The small molecule below binds the protein below.
Small molecule (SMILES): CC(=O)N[C@@H]1[C@@H](O)[C@H](O)[C@@H](CO)O[C@H]1O

Sequence of chain 1.I:
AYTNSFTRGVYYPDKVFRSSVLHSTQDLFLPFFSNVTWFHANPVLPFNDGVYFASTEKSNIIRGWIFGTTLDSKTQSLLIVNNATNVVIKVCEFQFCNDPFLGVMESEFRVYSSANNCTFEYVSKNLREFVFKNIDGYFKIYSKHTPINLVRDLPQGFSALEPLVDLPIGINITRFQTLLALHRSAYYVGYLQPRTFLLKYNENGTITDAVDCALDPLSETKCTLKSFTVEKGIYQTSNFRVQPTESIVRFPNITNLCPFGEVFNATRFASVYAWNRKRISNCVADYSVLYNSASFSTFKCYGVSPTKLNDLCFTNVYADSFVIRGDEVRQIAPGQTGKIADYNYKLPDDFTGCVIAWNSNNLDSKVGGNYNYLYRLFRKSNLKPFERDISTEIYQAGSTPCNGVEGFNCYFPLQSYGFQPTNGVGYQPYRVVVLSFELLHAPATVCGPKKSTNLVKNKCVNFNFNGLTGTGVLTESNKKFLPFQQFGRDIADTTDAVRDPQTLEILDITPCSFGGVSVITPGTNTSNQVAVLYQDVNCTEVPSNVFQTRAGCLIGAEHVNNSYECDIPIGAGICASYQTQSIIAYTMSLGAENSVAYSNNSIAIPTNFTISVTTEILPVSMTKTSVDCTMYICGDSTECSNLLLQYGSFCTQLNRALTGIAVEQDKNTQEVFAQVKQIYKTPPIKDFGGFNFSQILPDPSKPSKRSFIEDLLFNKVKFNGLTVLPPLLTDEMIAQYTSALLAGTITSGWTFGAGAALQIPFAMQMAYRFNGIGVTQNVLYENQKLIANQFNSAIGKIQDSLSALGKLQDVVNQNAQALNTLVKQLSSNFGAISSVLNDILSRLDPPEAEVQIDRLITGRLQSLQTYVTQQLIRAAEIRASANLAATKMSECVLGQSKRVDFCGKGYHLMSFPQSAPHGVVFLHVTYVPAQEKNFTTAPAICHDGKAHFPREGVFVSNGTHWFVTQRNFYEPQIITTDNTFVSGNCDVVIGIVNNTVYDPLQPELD

Binding-site contacts:
Ligand atom C1 contacts residue ASN616 of chain 1.I at 1.4 Å.
Ligand atom C7 contacts residue ASN616 of chain 1.I at 3.7 Å.
Ligand atom N2 contacts residue ASN616 of chain 1.I at 2.6 Å (h-bond).
Ligand atom C6 contacts residue ASN616 of chain 1.I at 4.5 Å.
Ligand atom C4 contacts residue ASN616 of chain 1.I at 4.2 Å.
Ligand atom C3 contacts residue ASN616 of chain 1.I at 3.6 Å.
Ligand atom O7 contacts residue ASN616 of chain 1.I at 4.4 Å.
Ligand atom O5 contacts residue ASN616 of chain 1.I at 2.5 Å (h-bond).
Ligand atom C1 contacts residue GLN644 of chain 1.I at 4.3 Å.
Ligand atom C5 contacts residue ASN616 of chain 1.I at 3.7 Å.
Ligand atom C2 contacts residue ASN616 of chain 1.I at 2.2 Å.